Sequence of chain 1.C:
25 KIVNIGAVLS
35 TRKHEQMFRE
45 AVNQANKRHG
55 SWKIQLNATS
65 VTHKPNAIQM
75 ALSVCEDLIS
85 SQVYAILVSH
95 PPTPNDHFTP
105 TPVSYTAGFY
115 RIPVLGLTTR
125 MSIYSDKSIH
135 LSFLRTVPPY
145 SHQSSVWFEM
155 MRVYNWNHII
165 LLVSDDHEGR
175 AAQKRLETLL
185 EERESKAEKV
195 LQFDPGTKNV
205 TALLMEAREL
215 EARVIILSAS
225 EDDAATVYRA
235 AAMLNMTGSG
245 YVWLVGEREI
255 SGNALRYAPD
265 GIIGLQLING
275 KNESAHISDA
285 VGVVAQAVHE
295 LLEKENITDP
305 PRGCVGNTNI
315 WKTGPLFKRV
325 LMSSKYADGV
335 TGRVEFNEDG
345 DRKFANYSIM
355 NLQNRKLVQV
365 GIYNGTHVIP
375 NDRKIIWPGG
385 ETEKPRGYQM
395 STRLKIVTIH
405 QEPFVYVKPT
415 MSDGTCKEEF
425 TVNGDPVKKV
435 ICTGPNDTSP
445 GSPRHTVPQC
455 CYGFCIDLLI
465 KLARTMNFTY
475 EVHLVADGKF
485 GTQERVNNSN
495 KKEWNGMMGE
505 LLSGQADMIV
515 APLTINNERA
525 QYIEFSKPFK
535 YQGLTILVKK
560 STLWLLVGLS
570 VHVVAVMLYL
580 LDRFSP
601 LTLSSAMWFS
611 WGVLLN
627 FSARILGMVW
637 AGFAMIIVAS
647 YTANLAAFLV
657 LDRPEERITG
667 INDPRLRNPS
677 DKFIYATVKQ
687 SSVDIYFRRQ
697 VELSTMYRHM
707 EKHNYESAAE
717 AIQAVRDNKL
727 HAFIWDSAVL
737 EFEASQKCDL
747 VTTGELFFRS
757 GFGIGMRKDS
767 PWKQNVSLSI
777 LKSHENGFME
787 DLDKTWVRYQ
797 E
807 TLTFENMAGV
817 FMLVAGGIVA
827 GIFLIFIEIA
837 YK

A small-molecule ligand and the protein it binds are described below.
Small molecule (SMILES): CC(=O)N[C@@H]1[C@@H](O)[C@H](O)[C@@H](CO)O[C@H]1O

Binding-site contacts:
Ligand atom O6 contacts residue SER446 of chain 1.C at 3.3 Å (h-bond).
Ligand atom N2 contacts residue ASN440 of chain 1.C at 3.7 Å.
Ligand atom O5 contacts residue ASN440 of chain 1.C at 2.3 Å (h-bond).
Ligand atom C2 contacts residue ASN440 of chain 1.C at 2.5 Å.
Ligand atom C6 contacts residue ASN440 of chain 1.C at 4.3 Å.
Ligand atom O6 contacts residue GLY445 of chain 1.C at 3.2 Å.
Ligand atom C5 contacts residue ASN440 of chain 1.C at 3.4 Å.
Ligand atom C4 contacts residue SER446 of chain 1.C at 4.5 Å.
Ligand atom C4 contacts residue GLY445 of chain 1.C at 4.2 Å.
Ligand atom C6 contacts residue GLY445 of chain 1.C at 4.2 Å.
Ligand atom O6 contacts residue ASN440 of chain 1.C at 4.1 Å.
Ligand atom O3 contacts residue HIS449 of chain 1.C at 3.2 Å.
Ligand atom C1 contacts residue ASN440 of chain 1.C at 1.4 Å.
Ligand atom O6 contacts residue ASP441 of chain 1.C at 3.4 Å.
Ligand atom C4 contacts residue ASN440 of chain 1.C at 3.4 Å.
Ligand atom C3 contacts residue ASN440 of chain 1.C at 3.2 Å.
Ligand atom O3 contacts residue ASN440 of chain 1.C at 3.4 Å (h-bond).
Ligand atom O4 contacts residue GLY445 of chain 1.C at 3.8 Å.
Ligand atom C6 contacts residue ASP441 of chain 1.C at 4.0 Å.
Ligand atom C7 contacts residue ASN440 of chain 1.C at 4.2 Å.
Ligand atom O5 contacts residue ASP441 of chain 1.C at 4.2 Å.
Ligand atom O7 contacts residue ASN440 of chain 1.C at 4.3 Å.